Binding-site contacts:
Ligand atom N2 contacts residue ASP348 of chain 1.A at 3.3 Å (salt-bridge).
Ligand atom O2B contacts residue ASP131 of chain 1.A at 3.6 Å (salt-bridge).
Ligand atom PB contacts residue MG1 of chain 1.D at 3.6 Å.
Ligand atom O3G contacts residue SER301 of chain 1.A at 3.1 Å (h-bond).
Ligand atom O2A contacts residue MG1 of chain 1.C at 3.2 Å.
Ligand atom O1B contacts residue SER114 of chain 1.A at 3.4 Å (h-bond).
Ligand atom O2B contacts residue GLY113 of chain 1.A at 3.5 Å.
Ligand atom O2G contacts residue MG1 of chain 1.D at 2.8 Å.
Ligand atom O1B contacts residue TYR117 of chain 1.A at 2.7 Å (h-bond).
Ligand atom O2B contacts residue SER114 of chain 1.A at 3.1 Å (h-bond).
Ligand atom O6 contacts residue ASP348 of chain 1.A at 3.9 Å.
Ligand atom O3' contacts residue GLY113 of chain 1.A at 3.3 Å (h-bond).
Ligand atom O2G contacts residue SER114 of chain 1.A at 3.3 Å (h-bond).
Ligand atom C4' contacts residue GLN112 of chain 1.A at 3.4 Å.
Ligand atom O1B contacts residue GLY113 of chain 1.A at 3.9 Å.
Ligand atom O2A contacts residue ASP131 of chain 1.A at 2.7 Å (salt-bridge).
Ligand atom O6 contacts residue LEU352 of chain 1.A at 3.4 Å.
Ligand atom C5' contacts residue GLY113 of chain 1.A at 3.9 Å.
Ligand atom O2A contacts residue MG1 of chain 1.D at 3.1 Å.
Ligand atom O3B contacts residue LYS287 of chain 1.A at 3.8 Å.
Ligand atom O2B contacts residue ASP133 of chain 1.A at 3.5 Å (salt-bridge).
Ligand atom PG contacts residue LYS287 of chain 1.A at 3.8 Å.
Ligand atom PB contacts residue SER114 of chain 1.A at 3.9 Å.
Ligand atom N2 contacts residue ASP345 of chain 1.A at 3.5 Å (salt-bridge).
Ligand atom PG contacts residue SER301 of chain 1.A at 3.9 Å.
Ligand atom O2B contacts residue MG1 of chain 1.D at 2.1 Å.
Ligand atom O4' contacts residue GLN112 of chain 1.A at 3.4 Å (h-bond).
Ligand atom O1G contacts residue LYS287 of chain 1.A at 2.8 Å (salt-bridge).
Ligand atom O3B contacts residue SER301 of chain 1.A at 3.4 Å.
Ligand atom N1 contacts residue ASP348 of chain 1.A at 2.8 Å (salt-bridge).
Ligand atom C2 contacts residue ASP348 of chain 1.A at 3.5 Å.
Ligand atom PG contacts residue SER114 of chain 1.A at 3.6 Å.
Ligand atom O2' contacts residue PRO261 of chain 1.A at 3.5 Å.
Ligand atom O3' contacts residue TYR117 of chain 1.A at 3.0 Å (h-bond).
Ligand atom O2A contacts residue ASP133 of chain 1.A at 3.2 Å (salt-bridge).
Ligand atom C5' contacts residue ASP133 of chain 1.A at 3.5 Å.
Ligand atom O2G contacts residue ASP131 of chain 1.A at 2.6 Å (salt-bridge).
Ligand atom O1G contacts residue SER114 of chain 1.A at 2.9 Å (h-bond).
Ligand atom C6 contacts residue ASP348 of chain 1.A at 3.8 Å.
Ligand atom C3' contacts residue TYR117 of chain 1.A at 3.9 Å (hydrophobic).

Sequence of chain 1.A:
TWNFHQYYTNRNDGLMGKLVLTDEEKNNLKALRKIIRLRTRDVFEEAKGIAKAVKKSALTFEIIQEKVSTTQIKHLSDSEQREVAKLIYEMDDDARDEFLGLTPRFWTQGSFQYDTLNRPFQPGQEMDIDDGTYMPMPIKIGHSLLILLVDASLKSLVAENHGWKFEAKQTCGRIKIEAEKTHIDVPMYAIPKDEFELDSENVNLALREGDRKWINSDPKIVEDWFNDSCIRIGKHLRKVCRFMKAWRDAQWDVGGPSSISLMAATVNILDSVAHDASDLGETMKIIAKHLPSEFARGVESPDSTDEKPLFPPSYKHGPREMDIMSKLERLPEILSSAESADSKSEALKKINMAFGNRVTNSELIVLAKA

The small molecule below binds the protein below.
Small molecule (SMILES): Nc1nc2c(ncn2[C@@H]2O[C@H](CO[P](=O)(O)C[P](=O)(O)OP(=O)(O)O)[C@@H](O)[C@H]2O)c(=O)[nH]1